Sequence of chain 1.E:
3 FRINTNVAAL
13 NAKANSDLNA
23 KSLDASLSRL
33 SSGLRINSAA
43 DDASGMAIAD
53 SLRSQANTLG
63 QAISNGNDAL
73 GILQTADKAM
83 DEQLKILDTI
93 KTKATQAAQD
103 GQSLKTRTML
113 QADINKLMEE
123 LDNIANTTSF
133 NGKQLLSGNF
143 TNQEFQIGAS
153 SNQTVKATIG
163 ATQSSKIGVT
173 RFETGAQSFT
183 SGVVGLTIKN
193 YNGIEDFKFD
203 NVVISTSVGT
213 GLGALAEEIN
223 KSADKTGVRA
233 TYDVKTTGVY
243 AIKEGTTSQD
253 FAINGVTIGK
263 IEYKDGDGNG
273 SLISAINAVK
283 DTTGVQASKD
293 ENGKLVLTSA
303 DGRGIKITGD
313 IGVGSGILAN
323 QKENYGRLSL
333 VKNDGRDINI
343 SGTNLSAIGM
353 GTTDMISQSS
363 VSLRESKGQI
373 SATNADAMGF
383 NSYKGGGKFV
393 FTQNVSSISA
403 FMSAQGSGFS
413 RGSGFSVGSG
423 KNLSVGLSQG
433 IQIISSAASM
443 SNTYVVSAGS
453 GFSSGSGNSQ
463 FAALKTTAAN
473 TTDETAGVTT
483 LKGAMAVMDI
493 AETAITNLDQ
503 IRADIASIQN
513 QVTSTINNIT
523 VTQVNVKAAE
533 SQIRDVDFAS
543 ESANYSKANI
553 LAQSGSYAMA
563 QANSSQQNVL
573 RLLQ

This small molecule binds to this protein.
Small molecule (SMILES): C[C@H](O)[C@H](N)[C@@H]1O[C@](O)(C(=O)O)C[C@H](O)[C@@H]1N

Binding-site contacts:
Ligand atom O1A contacts residue SER343 of chain 1.E at 2.5 Å (h-bond).
Ligand atom O6 contacts residue SER343 of chain 1.E at 2.1 Å (h-bond).
Ligand atom C5 contacts residue SER343 of chain 1.E at 4.0 Å.
Ligand atom C3 contacts residue SER343 of chain 1.E at 2.9 Å.
Ligand atom C1 contacts residue LYS191 of chain 1.E at 4.1 Å.
Ligand atom C2 contacts residue SER343 of chain 1.E at 1.4 Å.
Ligand atom O1B contacts residue SER343 of chain 1.E at 2.9 Å (h-bond).
Ligand atom C4 contacts residue SER343 of chain 1.E at 3.6 Å.
Ligand atom C1 contacts residue GLY344 of chain 1.E at 4.4 Å.
Ligand atom C1 contacts residue SER343 of chain 1.E at 2.0 Å.
Ligand atom O8 contacts residue LYS191 of chain 1.E at 4.5 Å.
Ligand atom C3 contacts residue GLY344 of chain 1.E at 4.3 Å.
Ligand atom O6 contacts residue LYS191 of chain 1.E at 4.4 Å.
Ligand atom O1A contacts residue GLY344 of chain 1.E at 3.6 Å.
Ligand atom C6 contacts residue SER343 of chain 1.E at 3.1 Å.
Ligand atom C8 contacts residue SER343 of chain 1.E at 4.4 Å.
Ligand atom C7 contacts residue SER343 of chain 1.E at 4.3 Å.
Ligand atom O1B contacts residue LYS191 of chain 1.E at 3.5 Å.
Ligand atom C2 contacts residue GLY344 of chain 1.E at 4.4 Å.
Ligand atom O8 contacts residue SER343 of chain 1.E at 4.2 Å.